Sequence of chain 1.B:
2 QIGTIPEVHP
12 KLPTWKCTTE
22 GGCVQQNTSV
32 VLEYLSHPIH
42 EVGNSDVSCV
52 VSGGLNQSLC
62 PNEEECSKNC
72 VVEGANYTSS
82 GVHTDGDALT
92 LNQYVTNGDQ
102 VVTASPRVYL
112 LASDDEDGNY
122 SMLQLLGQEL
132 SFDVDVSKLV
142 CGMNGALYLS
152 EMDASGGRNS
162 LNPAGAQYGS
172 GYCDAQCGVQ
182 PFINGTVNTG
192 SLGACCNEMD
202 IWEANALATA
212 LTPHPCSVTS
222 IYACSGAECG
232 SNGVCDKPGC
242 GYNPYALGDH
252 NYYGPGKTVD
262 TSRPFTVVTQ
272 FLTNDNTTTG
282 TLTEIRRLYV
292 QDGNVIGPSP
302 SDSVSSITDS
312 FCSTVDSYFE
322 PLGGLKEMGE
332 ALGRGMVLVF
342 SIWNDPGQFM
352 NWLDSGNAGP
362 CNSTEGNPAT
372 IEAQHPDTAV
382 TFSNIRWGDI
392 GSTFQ

A protein and the small-molecule ligand that binds it are described below.
Small molecule (SMILES): CC(=O)N[C@@H]1[C@@H](O)[C@H](O)[C@@H](CO)O[C@H]1O

Binding-site contacts:
Ligand atom C5 contacts residue ASN77 of chain 1.B at 3.7 Å.
Ligand atom N2 contacts residue ASN77 of chain 1.B at 2.9 Å (h-bond).
Ligand atom C5 contacts residue THR79 of chain 1.B at 4.2 Å.
Ligand atom C1 contacts residue ASN77 of chain 1.B at 1.4 Å.
Ligand atom C1 contacts residue SER80 of chain 1.B at 4.3 Å.
Ligand atom C7 contacts residue ASN77 of chain 1.B at 3.5 Å.
Ligand atom C1 contacts residue THR79 of chain 1.B at 3.8 Å.
Ligand atom O7 contacts residue ASN77 of chain 1.B at 3.7 Å.
Ligand atom O6 contacts residue SER80 of chain 1.B at 3.5 Å.
Ligand atom O6 contacts residue ASN77 of chain 1.B at 4.5 Å.
Ligand atom C3 contacts residue ASN77 of chain 1.B at 3.8 Å.
Ligand atom C4 contacts residue ASN77 of chain 1.B at 4.2 Å.
Ligand atom O5 contacts residue THR79 of chain 1.B at 4.1 Å.
Ligand atom O5 contacts residue ASN77 of chain 1.B at 2.4 Å (h-bond).
Ligand atom O5 contacts residue SER80 of chain 1.B at 3.8 Å.
Ligand atom C2 contacts residue ASN77 of chain 1.B at 2.5 Å.